Binding-site contacts:
Ligand atom O1B contacts residue TYR72 of chain 1.C at 4.4 Å.
Ligand atom C3 contacts residue ARG77 of chain 1.C at 4.2 Å.
Ligand atom C4 contacts residue TYR72 of chain 1.C at 3.4 Å (hydrophobic).
Ligand atom O4 contacts residue THR291 of chain 1.C at 3.3 Å.
Ligand atom C10 contacts residue TYR72 of chain 1.C at 4.0 Å (hydrophobic).
Ligand atom O3 contacts residue VAL296 of chain 1.C at 4.4 Å.
Ligand atom O1A contacts residue HIS298 of chain 1.C at 4.3 Å.
Ligand atom C3 contacts residue HIS298 of chain 1.C at 3.5 Å.
Ligand atom O4 contacts residue HIS298 of chain 1.C at 3.2 Å (h-bond).
Ligand atom O9 contacts residue ARG77 of chain 1.C at 3.8 Å.
Ligand atom O4 contacts residue ASN80 of chain 1.C at 4.3 Å.
Ligand atom O1B contacts residue ARG77 of chain 1.C at 2.7 Å (salt-bridge).
Ligand atom C6 contacts residue TYR72 of chain 1.C at 3.9 Å (hydrophobic).
Ligand atom O1A contacts residue TYR72 of chain 1.C at 3.6 Å.
Ligand atom O1A contacts residue ARG77 of chain 1.C at 3.0 Å (salt-bridge).
Ligand atom O4 contacts residue TYR72 of chain 1.C at 3.8 Å.
Ligand atom O4 contacts residue ARG289 of chain 1.C at 4.5 Å.
Ligand atom O4 contacts residue ILE79 of chain 1.C at 3.7 Å.
Ligand atom O10 contacts residue ASN293 of chain 1.C at 4.5 Å.
Ligand atom C3 contacts residue GLY78 of chain 1.C at 4.3 Å.
Ligand atom C4 contacts residue GLY78 of chain 1.C at 3.2 Å.
Ligand atom C11 contacts residue ASP85 of chain 1.D at 4.0 Å.
Ligand atom O1A contacts residue GLY78 of chain 1.C at 3.8 Å.
Ligand atom C1 contacts residue TYR72 of chain 1.C at 4.3 Å (hydrophobic).
Ligand atom C5 contacts residue TYR72 of chain 1.C at 3.6 Å (hydrophobic).
Ligand atom N5 contacts residue TYR72 of chain 1.C at 3.1 Å (h-bond).
Ligand atom C4 contacts residue ARG77 of chain 1.C at 4.4 Å.
Ligand atom C11 contacts residue TYR72 of chain 1.C at 4.3 Å (hydrophobic).
Ligand atom C6 contacts residue ASN93 of chain 1.C at 3.7 Å.
Ligand atom C1 contacts residue ARG77 of chain 1.C at 3.3 Å.
Ligand atom O10 contacts residue THR291 of chain 1.C at 4.4 Å.
Ligand atom O6 contacts residue ASN93 of chain 1.C at 3.4 Å (h-bond).
Ligand atom C2 contacts residue ARG77 of chain 1.C at 4.4 Å.
Ligand atom C3 contacts residue GLY78 of chain 1.C at 3.9 Å.
Ligand atom C1 contacts residue GLY78 of chain 1.C at 4.2 Å.
Ligand atom C2 contacts residue GLY78 of chain 1.C at 4.1 Å.
Ligand atom O3 contacts residue GLY78 of chain 1.C at 3.4 Å.
Ligand atom O4 contacts residue GLY78 of chain 1.C at 3.1 Å.
Ligand atom C4 contacts residue HIS298 of chain 1.C at 3.8 Å.
Ligand atom O8 contacts residue ARG77 of chain 1.C at 3.6 Å (salt-bridge).

A small-molecule ligand and the protein it binds are described below.
Small molecule (SMILES): CC(=O)N[C@H]1[C@H]([C@H](O)[C@H](O)CO)O[C@@](O[C@H]2[C@@H](O)[C@@H](CO)O[C@@H](O[C@H]3[C@H](O)[C@@H](O)[C@H](O)O[C@@H]3CO)[C@@H]2O)(C(=O)O)C[C@@H]1O

Sequence of chain 1.C:
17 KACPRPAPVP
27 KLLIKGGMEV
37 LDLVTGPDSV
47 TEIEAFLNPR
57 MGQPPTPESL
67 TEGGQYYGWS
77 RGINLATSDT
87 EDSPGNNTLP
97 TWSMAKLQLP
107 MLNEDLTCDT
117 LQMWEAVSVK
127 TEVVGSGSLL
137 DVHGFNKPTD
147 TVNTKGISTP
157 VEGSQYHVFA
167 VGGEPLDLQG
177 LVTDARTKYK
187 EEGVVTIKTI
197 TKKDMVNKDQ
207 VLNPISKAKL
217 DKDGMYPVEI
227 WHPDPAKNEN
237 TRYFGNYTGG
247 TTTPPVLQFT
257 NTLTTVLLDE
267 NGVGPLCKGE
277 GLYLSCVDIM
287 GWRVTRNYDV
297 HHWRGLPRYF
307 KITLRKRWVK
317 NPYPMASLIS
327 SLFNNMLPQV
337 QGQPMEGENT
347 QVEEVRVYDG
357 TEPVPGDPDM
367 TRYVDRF

Sequence of chain 1.D:
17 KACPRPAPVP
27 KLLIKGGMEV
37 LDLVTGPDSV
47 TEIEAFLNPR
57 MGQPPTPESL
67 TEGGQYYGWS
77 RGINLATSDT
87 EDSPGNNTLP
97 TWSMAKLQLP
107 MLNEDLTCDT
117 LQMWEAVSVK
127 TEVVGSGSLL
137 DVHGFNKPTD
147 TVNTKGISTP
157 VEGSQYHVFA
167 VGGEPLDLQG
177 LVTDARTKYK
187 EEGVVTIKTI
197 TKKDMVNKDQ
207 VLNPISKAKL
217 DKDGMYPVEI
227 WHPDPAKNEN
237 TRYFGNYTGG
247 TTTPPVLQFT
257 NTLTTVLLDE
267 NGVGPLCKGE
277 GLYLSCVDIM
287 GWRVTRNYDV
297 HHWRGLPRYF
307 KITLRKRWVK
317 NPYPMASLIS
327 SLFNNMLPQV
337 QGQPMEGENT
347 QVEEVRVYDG